This small molecule binds to this protein.
Small molecule (SMILES): CC(=O)N[C@H]1[C@H](O[C@H]2[C@H](O)[C@@H](NC(C)=O)CO[C@@H]2CO)O[C@H](CO)[C@@H](O)[C@@H]1O

Binding-site contacts:
Ligand atom O6 contacts residue LYS411 of chain 1.B at 4.4 Å.
Ligand atom O5 contacts residue ASN410 of chain 1.B at 2.4 Å (h-bond).
Ligand atom O6 contacts residue SER412 of chain 1.B at 3.3 Å.
Ligand atom C3 contacts residue ASN410 of chain 1.B at 3.8 Å.
Ligand atom C2 contacts residue ASN410 of chain 1.B at 2.4 Å.
Ligand atom C6 contacts residue SER412 of chain 1.B at 3.3 Å.
Ligand atom C5 contacts residue SER412 of chain 1.B at 4.1 Å.
Ligand atom O5 contacts residue SER412 of chain 1.B at 3.2 Å.
Ligand atom N2 contacts residue ASN410 of chain 1.B at 2.8 Å (h-bond).
Ligand atom C1 contacts residue ASN410 of chain 1.B at 1.4 Å.
Ligand atom C7 contacts residue ASN410 of chain 1.B at 3.4 Å.
Ligand atom C1 contacts residue SER412 of chain 1.B at 4.1 Å.
Ligand atom O6 contacts residue ASP413 of chain 1.B at 3.9 Å.
Ligand atom O7 contacts residue ASN410 of chain 1.B at 4.3 Å.
Ligand atom C4 contacts residue ASN410 of chain 1.B at 4.2 Å.
Ligand atom C8 contacts residue ASN410 of chain 1.B at 3.5 Å.
Ligand atom C5 contacts residue ASN410 of chain 1.B at 3.7 Å.

Sequence of chain 1.B:
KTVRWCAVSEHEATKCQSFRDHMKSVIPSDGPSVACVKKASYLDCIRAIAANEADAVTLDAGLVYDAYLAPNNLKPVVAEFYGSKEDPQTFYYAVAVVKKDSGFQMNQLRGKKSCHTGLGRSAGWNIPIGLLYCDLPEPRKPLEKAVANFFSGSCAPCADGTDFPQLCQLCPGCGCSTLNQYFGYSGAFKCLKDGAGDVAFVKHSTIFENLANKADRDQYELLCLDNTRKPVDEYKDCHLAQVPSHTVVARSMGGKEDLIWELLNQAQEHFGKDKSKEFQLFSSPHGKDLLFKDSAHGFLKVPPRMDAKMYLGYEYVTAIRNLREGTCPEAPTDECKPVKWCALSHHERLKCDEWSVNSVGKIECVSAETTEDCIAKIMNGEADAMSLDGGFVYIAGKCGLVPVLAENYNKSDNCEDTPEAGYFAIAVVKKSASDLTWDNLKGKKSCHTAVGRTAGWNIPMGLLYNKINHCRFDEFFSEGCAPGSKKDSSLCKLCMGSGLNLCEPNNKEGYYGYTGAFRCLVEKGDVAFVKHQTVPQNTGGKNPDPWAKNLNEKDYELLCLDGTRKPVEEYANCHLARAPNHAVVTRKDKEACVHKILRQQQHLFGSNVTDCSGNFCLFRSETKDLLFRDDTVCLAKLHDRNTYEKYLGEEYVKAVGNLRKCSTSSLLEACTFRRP